Binding-site contacts:
Ligand atom C4 contacts residue ASN799 of chain 1.A at 4.2 Å.
Ligand atom C1 contacts residue ASN799 of chain 1.A at 1.4 Å.
Ligand atom C3 contacts residue ASN799 of chain 1.A at 3.8 Å.
Ligand atom C1 contacts residue SER801 of chain 1.A at 3.4 Å.
Ligand atom C6 contacts residue GLN802 of chain 1.A at 3.4 Å.
Ligand atom C5 contacts residue SER801 of chain 1.A at 3.6 Å.
Ligand atom C7 contacts residue GLN802 of chain 1.A at 4.5 Å.
Ligand atom O5 contacts residue GLN802 of chain 1.A at 4.1 Å.
Ligand atom O5 contacts residue SER801 of chain 1.A at 3.6 Å (h-bond).
Ligand atom O5 contacts residue ASN799 of chain 1.A at 2.3 Å (h-bond).
Ligand atom O7 contacts residue ASN799 of chain 1.A at 3.5 Å (h-bond).
Ligand atom C5 contacts residue ASN799 of chain 1.A at 3.6 Å.
Ligand atom C5 contacts residue GLN802 of chain 1.A at 3.6 Å.
Ligand atom C2 contacts residue ASN799 of chain 1.A at 2.5 Å.
Ligand atom C7 contacts residue ASN799 of chain 1.A at 3.5 Å.
Ligand atom C6 contacts residue SER801 of chain 1.A at 4.4 Å.
Ligand atom C8 contacts residue GLN802 of chain 1.A at 3.5 Å.
Ligand atom N2 contacts residue ASN799 of chain 1.A at 3.0 Å (h-bond).

Sequence of chain 1.A:
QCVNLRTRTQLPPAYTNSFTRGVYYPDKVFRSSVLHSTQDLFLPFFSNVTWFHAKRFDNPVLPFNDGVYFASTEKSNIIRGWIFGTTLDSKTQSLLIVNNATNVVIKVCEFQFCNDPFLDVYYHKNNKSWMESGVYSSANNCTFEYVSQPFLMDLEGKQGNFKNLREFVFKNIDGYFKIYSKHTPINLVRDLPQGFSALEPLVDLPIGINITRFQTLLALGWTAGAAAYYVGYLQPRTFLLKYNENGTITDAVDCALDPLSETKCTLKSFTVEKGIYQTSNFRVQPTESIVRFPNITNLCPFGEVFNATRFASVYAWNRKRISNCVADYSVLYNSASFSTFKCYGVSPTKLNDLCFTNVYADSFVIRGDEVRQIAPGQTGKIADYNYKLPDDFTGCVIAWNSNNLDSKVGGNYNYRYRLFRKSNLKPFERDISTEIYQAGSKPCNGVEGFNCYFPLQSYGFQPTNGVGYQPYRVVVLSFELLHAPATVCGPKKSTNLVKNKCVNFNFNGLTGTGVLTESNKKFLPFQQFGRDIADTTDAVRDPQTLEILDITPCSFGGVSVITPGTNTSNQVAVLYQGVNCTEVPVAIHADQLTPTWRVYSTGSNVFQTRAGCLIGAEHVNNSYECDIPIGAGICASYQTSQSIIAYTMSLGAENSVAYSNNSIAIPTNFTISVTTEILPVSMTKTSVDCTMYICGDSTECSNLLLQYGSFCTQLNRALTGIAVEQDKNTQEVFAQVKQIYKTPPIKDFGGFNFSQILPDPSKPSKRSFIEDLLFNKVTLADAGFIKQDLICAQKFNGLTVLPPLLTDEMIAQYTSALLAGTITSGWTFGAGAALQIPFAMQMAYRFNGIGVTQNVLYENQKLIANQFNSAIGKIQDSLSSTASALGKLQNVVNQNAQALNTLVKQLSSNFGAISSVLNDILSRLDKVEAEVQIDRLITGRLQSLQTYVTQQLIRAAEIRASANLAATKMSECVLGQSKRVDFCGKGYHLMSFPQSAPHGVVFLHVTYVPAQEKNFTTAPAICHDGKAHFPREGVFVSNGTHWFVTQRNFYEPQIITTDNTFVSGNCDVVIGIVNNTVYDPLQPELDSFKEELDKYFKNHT

A small-molecule ligand and the protein it binds are described below.
Small molecule (SMILES): CC(=O)N[C@H]1[C@H](O[C@H]2[C@H](O)[C@@H](NC(C)=O)CO[C@@H]2CO)O[C@H](CO)[C@@H](O[C@H]2O[C@H](CO)[C@@H](O)[C@H](O)[C@@H]2O)[C@@H]1O